This small molecule binds to this protein.
Small molecule (SMILES): CC(=O)N[C@@H]1[C@@H](O)[C@H](O)[C@@H](CO)O[C@H]1O

Binding-site contacts:
Ligand atom C7 contacts residue ASN73 of chain 1.D at 3.5 Å.
Ligand atom O7 contacts residue TYR80 of chain 1.D at 4.2 Å.
Ligand atom C5 contacts residue ASN73 of chain 1.D at 3.7 Å.
Ligand atom C4 contacts residue ASN73 of chain 1.D at 4.2 Å.
Ligand atom O5 contacts residue SER75 of chain 1.D at 3.4 Å (h-bond).
Ligand atom C2 contacts residue ASN73 of chain 1.D at 2.4 Å.
Ligand atom C1 contacts residue SER76 of chain 1.D at 4.3 Å.
Ligand atom C6 contacts residue SER75 of chain 1.D at 4.0 Å.
Ligand atom C1 contacts residue SER75 of chain 1.D at 3.8 Å.
Ligand atom N2 contacts residue ASN73 of chain 1.D at 2.9 Å (h-bond).
Ligand atom C3 contacts residue ASN73 of chain 1.D at 3.8 Å.
Ligand atom O5 contacts residue SER76 of chain 1.D at 4.3 Å.
Ligand atom O5 contacts residue ASN73 of chain 1.D at 2.4 Å (h-bond).
Ligand atom C1 contacts residue ASN73 of chain 1.D at 1.4 Å.
Ligand atom O7 contacts residue ASN73 of chain 1.D at 3.3 Å (h-bond).
Ligand atom C5 contacts residue SER75 of chain 1.D at 3.8 Å.

Sequence of chain 1.D:
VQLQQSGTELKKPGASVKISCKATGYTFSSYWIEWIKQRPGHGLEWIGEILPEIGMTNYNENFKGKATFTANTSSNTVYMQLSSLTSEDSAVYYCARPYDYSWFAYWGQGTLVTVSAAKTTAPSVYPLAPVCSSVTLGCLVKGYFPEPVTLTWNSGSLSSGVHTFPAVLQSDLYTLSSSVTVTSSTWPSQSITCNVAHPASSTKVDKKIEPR